This protein binds this small molecule.
Small molecule (SMILES): CC(=O)N[C@H]1[C@H](O[C@H]2[C@H](O)[C@@H](NC(C)=O)CO[C@@H]2CO)O[C@H](CO)[C@@H](O)[C@@H]1O

Binding-site contacts:
Ligand atom N2 contacts residue ASN343 of chain 1.C at 2.9 Å (h-bond).
Ligand atom N2 contacts residue PHE342 of chain 1.C at 4.3 Å.
Ligand atom C1 contacts residue ASN343 of chain 1.C at 1.5 Å.
Ligand atom C3 contacts residue ASN343 of chain 1.C at 3.9 Å.
Ligand atom O7 contacts residue GLY339 of chain 1.C at 3.7 Å.
Ligand atom C7 contacts residue ASN343 of chain 1.C at 3.7 Å.
Ligand atom C7 contacts residue PHE342 of chain 1.C at 4.3 Å (hydrophobic).
Ligand atom O7 contacts residue PHE338 of chain 1.C at 4.5 Å.
Ligand atom C8 contacts residue PHE338 of chain 1.C at 3.8 Å (hydrophobic).
Ligand atom C8 contacts residue LEU368 of chain 1.C at 3.6 Å (hydrophobic).
Ligand atom C7 contacts residue GLY339 of chain 1.C at 4.0 Å.
Ligand atom C4 contacts residue ASN343 of chain 1.C at 4.3 Å.
Ligand atom C8 contacts residue GLY339 of chain 1.C at 4.0 Å.
Ligand atom C2 contacts residue ASN343 of chain 1.C at 2.5 Å.
Ligand atom O7 contacts residue ASN343 of chain 1.C at 4.0 Å.
Ligand atom O5 contacts residue ASN343 of chain 1.C at 2.4 Å (h-bond).
Ligand atom C8 contacts residue PHE342 of chain 1.C at 3.6 Å (hydrophobic).
Ligand atom C5 contacts residue ASN343 of chain 1.C at 3.8 Å.

Sequence of chain 1.C:
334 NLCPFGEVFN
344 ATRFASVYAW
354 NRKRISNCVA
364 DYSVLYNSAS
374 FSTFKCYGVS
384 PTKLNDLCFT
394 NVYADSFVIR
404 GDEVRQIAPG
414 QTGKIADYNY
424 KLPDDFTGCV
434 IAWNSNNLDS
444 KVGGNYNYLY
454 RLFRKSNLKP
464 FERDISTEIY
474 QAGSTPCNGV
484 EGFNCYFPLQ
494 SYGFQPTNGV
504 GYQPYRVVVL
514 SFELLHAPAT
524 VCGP